Sequence of chain 1.C:
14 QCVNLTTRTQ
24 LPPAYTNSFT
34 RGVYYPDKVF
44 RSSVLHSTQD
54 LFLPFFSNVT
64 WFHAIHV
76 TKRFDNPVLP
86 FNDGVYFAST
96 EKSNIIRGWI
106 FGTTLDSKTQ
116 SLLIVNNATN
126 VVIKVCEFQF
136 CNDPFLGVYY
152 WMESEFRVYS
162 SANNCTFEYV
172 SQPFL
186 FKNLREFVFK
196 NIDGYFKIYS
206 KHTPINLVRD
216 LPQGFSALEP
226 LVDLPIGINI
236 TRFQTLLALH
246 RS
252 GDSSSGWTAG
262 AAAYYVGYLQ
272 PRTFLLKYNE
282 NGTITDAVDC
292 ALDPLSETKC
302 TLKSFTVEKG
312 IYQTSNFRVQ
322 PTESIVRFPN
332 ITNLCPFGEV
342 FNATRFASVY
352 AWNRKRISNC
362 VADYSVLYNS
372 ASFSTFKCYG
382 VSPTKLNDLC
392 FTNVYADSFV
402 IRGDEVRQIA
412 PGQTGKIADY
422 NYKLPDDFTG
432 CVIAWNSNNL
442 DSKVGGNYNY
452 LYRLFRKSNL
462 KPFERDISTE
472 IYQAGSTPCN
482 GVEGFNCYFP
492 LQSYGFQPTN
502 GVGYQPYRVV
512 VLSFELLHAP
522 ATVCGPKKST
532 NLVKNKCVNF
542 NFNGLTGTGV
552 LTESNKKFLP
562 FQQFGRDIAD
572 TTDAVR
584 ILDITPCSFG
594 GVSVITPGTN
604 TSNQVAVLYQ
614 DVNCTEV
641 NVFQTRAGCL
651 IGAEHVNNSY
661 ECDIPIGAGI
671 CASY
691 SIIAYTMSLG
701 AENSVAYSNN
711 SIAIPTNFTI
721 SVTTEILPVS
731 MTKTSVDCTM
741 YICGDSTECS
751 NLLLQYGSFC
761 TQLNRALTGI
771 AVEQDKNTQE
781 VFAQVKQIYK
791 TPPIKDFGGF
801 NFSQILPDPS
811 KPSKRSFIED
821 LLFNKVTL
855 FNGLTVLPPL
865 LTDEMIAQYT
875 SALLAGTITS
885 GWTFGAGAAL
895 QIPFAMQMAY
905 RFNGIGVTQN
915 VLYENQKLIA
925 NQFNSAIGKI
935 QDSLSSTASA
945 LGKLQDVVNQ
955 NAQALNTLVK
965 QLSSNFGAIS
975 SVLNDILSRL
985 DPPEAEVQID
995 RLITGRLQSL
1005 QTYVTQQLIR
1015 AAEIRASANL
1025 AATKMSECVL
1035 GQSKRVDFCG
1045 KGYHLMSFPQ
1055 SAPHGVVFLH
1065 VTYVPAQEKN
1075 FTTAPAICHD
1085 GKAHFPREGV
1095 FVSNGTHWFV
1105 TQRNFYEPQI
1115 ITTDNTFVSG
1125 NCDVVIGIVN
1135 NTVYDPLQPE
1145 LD

Binding-site contacts:
Ligand atom C8 contacts residue ASN616 of chain 1.C at 4.5 Å.
Ligand atom O5 contacts residue ASN616 of chain 1.C at 2.3 Å (h-bond).
Ligand atom C5 contacts residue ASN616 of chain 1.C at 3.7 Å.
Ligand atom C4 contacts residue ASN616 of chain 1.C at 4.2 Å.
Ligand atom N2 contacts residue ASN616 of chain 1.C at 2.9 Å (h-bond).
Ligand atom C1 contacts residue THR618 of chain 1.C at 3.9 Å.
Ligand atom O5 contacts residue THR618 of chain 1.C at 3.2 Å (h-bond).
Ligand atom O7 contacts residue ASN616 of chain 1.C at 4.2 Å.
Ligand atom O6 contacts residue THR618 of chain 1.C at 3.7 Å.
Ligand atom C3 contacts residue ASN616 of chain 1.C at 3.8 Å.
Ligand atom C7 contacts residue ASN616 of chain 1.C at 3.8 Å.
Ligand atom C5 contacts residue THR618 of chain 1.C at 3.5 Å.
Ligand atom C6 contacts residue THR618 of chain 1.C at 3.4 Å.
Ligand atom C2 contacts residue ASN616 of chain 1.C at 2.5 Å.
Ligand atom C1 contacts residue ASN616 of chain 1.C at 1.4 Å.

The small molecule below binds the protein below.
Small molecule (SMILES): CC(=O)N[C@@H]1[C@@H](O)[C@H](O)[C@@H](CO)O[C@H]1O